Binding-site contacts:
Ligand atom C6 contacts residue TYR219 of chain 1.B at 3.7 Å (hydrophobic).
Ligand atom O3 contacts residue AKG1 of chain 1.I at 3.1 Å (h-bond).
Ligand atom CM5 contacts residue AKG1 of chain 1.I at 3.8 Å.
Ligand atom O3 contacts residue ARG192 of chain 1.B at 3.5 Å (salt-bridge).
Ligand atom O2 contacts residue LEU331 of chain 1.B at 3.8 Å.
Ligand atom C5 contacts residue TYR219 of chain 1.B at 3.6 Å (hydrophobic).
Ligand atom O3 contacts residue ASP218 of chain 1.B at 3.8 Å.
Ligand atom N3 contacts residue TYR219 of chain 1.B at 3.5 Å.
Ligand atom CM5 contacts residue ARG192 of chain 1.B at 4.4 Å.
Ligand atom N1 contacts residue LEU331 of chain 1.B at 3.9 Å.
Ligand atom O2 contacts residue ASN89 of chain 1.B at 2.9 Å (h-bond).
Ligand atom C4 contacts residue PHE294 of chain 1.B at 3.4 Å (hydrophobic).
Ligand atom N3 contacts residue PHE294 of chain 1.B at 3.4 Å.
Ligand atom C2 contacts residue ASN89 of chain 1.B at 4.0 Å.
Ligand atom C6 contacts residue ARG192 of chain 1.B at 3.4 Å.
Ligand atom O2 contacts residue ILE190 of chain 1.B at 4.4 Å.
Ligand atom O4 contacts residue ASP218 of chain 1.B at 3.3 Å.
Ligand atom C5 contacts residue ASP218 of chain 1.B at 4.5 Å.
Ligand atom C4 contacts residue TYR219 of chain 1.B at 3.5 Å (hydrophobic).
Ligand atom N1 contacts residue GLU124 of chain 1.B at 4.2 Å.
Ligand atom C4 contacts residue ASP218 of chain 1.B at 4.4 Å.
Ligand atom O3 contacts residue HIS216 of chain 1.B at 3.8 Å.
Ligand atom O3 contacts residue NI1 of chain 1.H at 4.2 Å.
Ligand atom N1 contacts residue PHE294 of chain 1.B at 3.7 Å.
Ligand atom N1 contacts residue TYR219 of chain 1.B at 3.9 Å.
Ligand atom C2 contacts residue LEU331 of chain 1.B at 4.0 Å (hydrophobic).
Ligand atom O4 contacts residue TYR219 of chain 1.B at 2.8 Å (h-bond).
Ligand atom C2 contacts residue TYR219 of chain 1.B at 3.9 Å (hydrophobic).
Ligand atom C2 contacts residue PHE294 of chain 1.B at 3.6 Å (hydrophobic).
Ligand atom CM5 contacts residue HIS216 of chain 1.B at 4.1 Å.
Ligand atom O2 contacts residue PHE294 of chain 1.B at 3.9 Å.
Ligand atom C6 contacts residue PHE294 of chain 1.B at 3.7 Å (hydrophobic).
Ligand atom CM5 contacts residue ASP218 of chain 1.B at 3.6 Å.
Ligand atom CM5 contacts residue TYR219 of chain 1.B at 4.1 Å (hydrophobic).
Ligand atom O4 contacts residue GLY220 of chain 1.B at 4.4 Å.
Ligand atom CM5 contacts residue PHE294 of chain 1.B at 3.8 Å (hydrophobic).
Ligand atom O4 contacts residue PHE294 of chain 1.B at 3.4 Å.
Ligand atom C5 contacts residue PHE294 of chain 1.B at 3.5 Å (hydrophobic).
Ligand atom O3 contacts residue PHE294 of chain 1.B at 3.8 Å.
Ligand atom N1 contacts residue ARG192 of chain 1.B at 3.7 Å.

Sequence of chain 1.B:
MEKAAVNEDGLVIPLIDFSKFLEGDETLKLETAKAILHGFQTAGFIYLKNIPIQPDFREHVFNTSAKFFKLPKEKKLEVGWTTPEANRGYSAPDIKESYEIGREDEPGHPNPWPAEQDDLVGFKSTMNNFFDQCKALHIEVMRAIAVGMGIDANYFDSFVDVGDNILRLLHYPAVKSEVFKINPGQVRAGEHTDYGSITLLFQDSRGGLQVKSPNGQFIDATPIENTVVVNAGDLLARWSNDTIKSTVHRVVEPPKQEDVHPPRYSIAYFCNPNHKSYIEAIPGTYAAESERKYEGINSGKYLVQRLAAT

This protein binds this small molecule.
Small molecule (SMILES): O=Cc1c[nH]c(=O)[nH]c1=O